Binding-site contacts:
Ligand atom O5 contacts residue THR309 of chain 3.A at 4.0 Å.
Ligand atom O5 contacts residue ALA29 of chain 3.A at 4.0 Å.
Ligand atom C7 contacts residue ASN28 of chain 3.A at 3.0 Å.
Ligand atom C3 contacts residue ASN28 of chain 3.A at 3.8 Å.
Ligand atom C5 contacts residue ASN28 of chain 3.A at 3.7 Å.
Ligand atom O5 contacts residue ASN28 of chain 3.A at 2.4 Å (h-bond).
Ligand atom N2 contacts residue ASN28 of chain 3.A at 2.9 Å (h-bond).
Ligand atom C4 contacts residue ASN28 of chain 3.A at 4.2 Å.
Ligand atom C1 contacts residue ASN28 of chain 3.A at 1.4 Å.
Ligand atom C6 contacts residue THR30 of chain 3.A at 3.5 Å.
Ligand atom O6 contacts residue THR30 of chain 3.A at 3.7 Å.
Ligand atom C1 contacts residue THR309 of chain 3.A at 4.2 Å.
Ligand atom C2 contacts residue ASN28 of chain 3.A at 2.4 Å.
Ligand atom C8 contacts residue ASN28 of chain 3.A at 4.3 Å.
Ligand atom C6 contacts residue ALA29 of chain 3.A at 4.5 Å (hydrophobic).
Ligand atom O7 contacts residue ASN28 of chain 3.A at 2.8 Å (h-bond).

This protein binds this small molecule.
Small molecule (SMILES): CC(=O)N[C@@H]1[C@@H](O)[C@H](O)[C@@H](CO)O[C@H]1O

Sequence of chain 3.A:
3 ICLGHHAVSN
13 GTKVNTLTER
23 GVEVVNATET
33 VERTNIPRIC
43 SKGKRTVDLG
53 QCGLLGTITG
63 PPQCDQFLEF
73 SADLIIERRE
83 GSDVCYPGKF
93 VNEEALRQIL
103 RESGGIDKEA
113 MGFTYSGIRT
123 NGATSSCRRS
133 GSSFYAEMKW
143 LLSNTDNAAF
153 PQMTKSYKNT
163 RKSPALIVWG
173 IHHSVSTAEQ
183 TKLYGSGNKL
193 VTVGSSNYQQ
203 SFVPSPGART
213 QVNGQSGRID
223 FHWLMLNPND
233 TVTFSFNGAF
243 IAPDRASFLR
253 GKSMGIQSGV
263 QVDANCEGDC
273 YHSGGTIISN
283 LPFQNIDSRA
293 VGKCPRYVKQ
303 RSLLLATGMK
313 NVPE